A small-molecule ligand and the protein it binds are described below.
Small molecule (SMILES): CC(=O)N[C@H]1[C@H](O[C@H]2[C@H](O)[C@@H](NC(C)=O)CO[C@@H]2CO)O[C@H](CO)[C@@H](O[C@@H]2O[C@H](CO)[C@@H](O)[C@H](O[C@H]3O[C@H](CO)[C@@H](O)[C@H](O)[C@@H]3O[C@H]3O[C@H](CO)[C@@H](O)[C@H](O)[C@@H]3O[C@H]3O[C@H](CO)[C@@H](O)[C@H](O)[C@@H]3O)[C@@H]2O)[C@@H]1O

Sequence of chain 4.C:
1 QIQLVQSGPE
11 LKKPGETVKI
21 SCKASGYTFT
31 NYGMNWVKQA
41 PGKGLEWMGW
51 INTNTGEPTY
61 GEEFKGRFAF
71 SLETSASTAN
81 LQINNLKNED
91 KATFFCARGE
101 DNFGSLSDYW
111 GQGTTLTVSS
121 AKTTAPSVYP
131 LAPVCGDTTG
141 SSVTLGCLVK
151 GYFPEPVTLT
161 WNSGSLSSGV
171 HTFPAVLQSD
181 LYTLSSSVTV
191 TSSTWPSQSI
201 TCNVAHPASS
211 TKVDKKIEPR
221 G

Binding-site contacts:
Ligand atom C3 contacts residue GLU295 of chain 4.A at 3.1 Å.
Ligand atom O5 contacts residue GLN376 of chain 4.A at 3.1 Å (h-bond).
Ligand atom O3 contacts residue ASP251 of chain 4.A at 2.8 Å (salt-bridge).
Ligand atom C1 contacts residue ASN121 of chain 2.A at 1.5 Å.
Ligand atom O5 contacts residue GLY375 of chain 4.A at 3.2 Å.
Ligand atom O4 contacts residue ASP251 of chain 4.A at 3.2 Å (salt-bridge).
Ligand atom C6 contacts residue PRO310 of chain 4.A at 3.4 Å (hydrophobic).
Ligand atom C6 contacts residue ARG248 of chain 4.A at 3.6 Å.
Ligand atom O5 contacts residue ASP251 of chain 4.A at 3.5 Å (salt-bridge).
Ligand atom O3 contacts residue ARG284 of chain 4.A at 2.8 Å (salt-bridge).
Ligand atom C3 contacts residue ASP250 of chain 4.A at 3.6 Å.
Ligand atom O3 contacts residue GLU295 of chain 4.A at 2.6 Å (salt-bridge).
Ligand atom O3 contacts residue GLN312 of chain 4.A at 3.2 Å.
Ligand atom O4 contacts residue ARG248 of chain 4.A at 3.3 Å (salt-bridge).
Ligand atom C6 contacts residue THR311 of chain 4.A at 3.4 Å.
Ligand atom O2 contacts residue ASP250 of chain 4.A at 3.1 Å (salt-bridge).
Ligand atom O2 contacts residue GLY313 of chain 4.A at 3.3 Å.
Ligand atom O4 contacts residue ARG284 of chain 4.A at 3.2 Å (salt-bridge).
Ligand atom O6 contacts residue LYS309 of chain 4.A at 3.2 Å (salt-bridge).
Ligand atom O4 contacts residue ILE288 of chain 4.A at 3.0 Å.
Ligand atom C6 contacts residue ASP251 of chain 4.A at 3.5 Å.
Ligand atom O3 contacts residue GLY313 of chain 4.A at 3.0 Å (h-bond).
Ligand atom C3 contacts residue GLY313 of chain 4.A at 3.3 Å.
Ligand atom C4 contacts residue ILE288 of chain 4.A at 3.5 Å (hydrophobic).
Ligand atom O3 contacts residue ASP250 of chain 4.A at 2.9 Å (salt-bridge).
Ligand atom C2 contacts residue ASP250 of chain 4.A at 3.3 Å.
Ligand atom C2 contacts residue ASN121 of chain 2.A at 2.5 Å.
Ligand atom O5 contacts residue ASN121 of chain 2.A at 2.4 Å (h-bond).
Ligand atom C7 contacts residue ASN121 of chain 2.A at 3.5 Å.
Ligand atom C4 contacts residue GLU295 of chain 4.A at 3.5 Å.
Ligand atom C8 contacts residue ASN120 of chain 2.A at 3.3 Å.
Ligand atom C8 contacts residue GLN312 of chain 4.A at 3.4 Å.
Ligand atom O4 contacts residue GLY313 of chain 4.A at 3.5 Å (h-bond).
Ligand atom C6 contacts residue ILE286 of chain 4.A at 3.2 Å (hydrophobic).
Ligand atom N2 contacts residue ASN121 of chain 2.A at 2.9 Å (h-bond).
Ligand atom O6 contacts residue ILE286 of chain 4.A at 3.0 Å (h-bond).
Ligand atom O5 contacts residue ARG284 of chain 4.A at 3.3 Å (salt-bridge).
Ligand atom O6 contacts residue GLN376 of chain 4.A at 2.7 Å (h-bond).
Ligand atom O6 contacts residue ASP251 of chain 4.A at 2.5 Å (salt-bridge).
Ligand atom O4 contacts residue GLU295 of chain 4.A at 2.6 Å (salt-bridge).

Sequence of chain 2.A:
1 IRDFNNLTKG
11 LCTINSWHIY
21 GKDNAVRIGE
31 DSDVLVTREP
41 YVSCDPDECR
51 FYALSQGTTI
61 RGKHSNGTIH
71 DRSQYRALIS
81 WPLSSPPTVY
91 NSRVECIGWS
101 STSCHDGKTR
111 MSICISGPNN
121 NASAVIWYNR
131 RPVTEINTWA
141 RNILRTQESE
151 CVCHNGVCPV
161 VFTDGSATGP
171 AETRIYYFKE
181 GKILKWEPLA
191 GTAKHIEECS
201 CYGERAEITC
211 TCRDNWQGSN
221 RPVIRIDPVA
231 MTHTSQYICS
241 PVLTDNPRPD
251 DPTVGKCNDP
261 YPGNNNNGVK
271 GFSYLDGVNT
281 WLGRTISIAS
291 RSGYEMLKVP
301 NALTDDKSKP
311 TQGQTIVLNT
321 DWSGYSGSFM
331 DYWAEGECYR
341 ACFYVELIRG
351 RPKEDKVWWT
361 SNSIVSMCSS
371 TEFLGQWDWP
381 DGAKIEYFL

Sequence of chain 4.A:
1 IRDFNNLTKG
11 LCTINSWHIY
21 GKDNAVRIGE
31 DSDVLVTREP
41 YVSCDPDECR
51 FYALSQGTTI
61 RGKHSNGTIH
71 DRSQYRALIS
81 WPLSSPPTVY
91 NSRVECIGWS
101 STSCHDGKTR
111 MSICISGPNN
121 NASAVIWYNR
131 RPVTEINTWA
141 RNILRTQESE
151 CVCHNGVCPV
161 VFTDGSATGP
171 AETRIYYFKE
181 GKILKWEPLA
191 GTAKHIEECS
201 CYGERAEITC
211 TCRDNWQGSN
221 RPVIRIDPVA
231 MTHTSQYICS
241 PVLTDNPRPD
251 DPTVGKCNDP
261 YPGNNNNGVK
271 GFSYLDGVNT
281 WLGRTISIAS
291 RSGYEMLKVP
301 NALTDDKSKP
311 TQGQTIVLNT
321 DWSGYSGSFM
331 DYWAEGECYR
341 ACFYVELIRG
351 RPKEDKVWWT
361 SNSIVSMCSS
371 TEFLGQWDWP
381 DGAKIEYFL